Sequence of chain 1.A:
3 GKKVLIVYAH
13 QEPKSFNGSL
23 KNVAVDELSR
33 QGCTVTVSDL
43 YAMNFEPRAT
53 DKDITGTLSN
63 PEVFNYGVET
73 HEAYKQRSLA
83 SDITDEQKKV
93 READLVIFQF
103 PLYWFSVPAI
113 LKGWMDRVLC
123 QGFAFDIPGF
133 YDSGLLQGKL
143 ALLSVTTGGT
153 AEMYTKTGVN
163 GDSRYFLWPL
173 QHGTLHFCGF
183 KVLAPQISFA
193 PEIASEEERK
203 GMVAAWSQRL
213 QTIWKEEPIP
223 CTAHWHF

Binding-site contacts:
Ligand atom C24 contacts residue MET155 of chain 1.A at 3.7 Å (hydrophobic).
Ligand atom N3 contacts residue FAD1 of chain 1.D at 3.3 Å (h-bond).
Ligand atom C5 contacts residue PHE127 of chain 1.B at 3.8 Å (hydrophobic).
Ligand atom N2 contacts residue FAD1 of chain 1.D at 3.3 Å (h-bond).
Ligand atom C21 contacts residue GLY150 of chain 1.A at 3.5 Å.
Ligand atom C12 contacts residue PHE179 of chain 1.B at 3.6 Å (hydrophobic).
Ligand atom C11 contacts residue TRP106 of chain 1.A at 3.8 Å (hydrophobic).
Ligand atom C2 contacts residue FAD1 of chain 1.D at 3.4 Å.
Ligand atom C3 contacts residue FAD1 of chain 1.D at 3.4 Å.
Ligand atom C16 contacts residue TRP106 of chain 1.A at 3.5 Å (hydrophobic).
Ligand atom C8 contacts residue FAD1 of chain 1.D at 3.4 Å.
Ligand atom C11 contacts residue FAD1 of chain 1.D at 3.3 Å.
Ligand atom N3 contacts residue PHE179 of chain 1.B at 3.7 Å.
Ligand atom C3 contacts residue PHE127 of chain 1.B at 3.5 Å (hydrophobic).
Ligand atom C12 contacts residue FAD1 of chain 1.D at 3.3 Å.
Ligand atom C15 contacts residue GLY175 of chain 1.B at 3.5 Å.
Ligand atom C16 contacts residue FAD1 of chain 1.D at 3.2 Å.
Ligand atom C14 contacts residue FAD1 of chain 1.D at 3.6 Å.
Ligand atom C4 contacts residue PHE127 of chain 1.B at 3.4 Å (hydrophobic).
Ligand atom C15 contacts residue PHE107 of chain 1.A at 3.5 Å (hydrophobic).
Ligand atom C15 contacts residue PHE179 of chain 1.B at 3.4 Å (hydrophobic).
Ligand atom C28 contacts residue GLY69 of chain 1.B at 3.8 Å.
Ligand atom C24 contacts residue ILE195 of chain 1.A at 3.8 Å (hydrophobic).
Ligand atom C14 contacts residue PHE179 of chain 1.B at 3.4 Å (hydrophobic).
Ligand atom C6 contacts residue FAD1 of chain 1.D at 3.6 Å.
Ligand atom C14 contacts residue ASN162 of chain 1.A at 3.8 Å.
Ligand atom C5 contacts residue FAD1 of chain 1.D at 3.4 Å.
Ligand atom C4 contacts residue FAD1 of chain 1.D at 3.5 Å.
Ligand atom C10 contacts residue FAD1 of chain 1.D at 3.3 Å.
Ligand atom C16 contacts residue GLY175 of chain 1.B at 3.2 Å.
Ligand atom C10 contacts residue TRP106 of chain 1.A at 3.4 Å (hydrophobic).
Ligand atom O3 contacts residue GLY69 of chain 1.B at 3.3 Å.
Ligand atom N1 contacts residue FAD1 of chain 1.D at 3.7 Å.
Ligand atom C16 contacts residue PHE179 of chain 1.B at 3.6 Å (hydrophobic).
Ligand atom C17 contacts residue FAD1 of chain 1.D at 3.6 Å.
Ligand atom O1 contacts residue GLY150 of chain 1.A at 3.5 Å (h-bond).
Ligand atom C15 contacts residue FAD1 of chain 1.D at 3.6 Å.
Ligand atom C7 contacts residue FAD1 of chain 1.D at 3.5 Å.
Ligand atom O1 contacts residue MET155 of chain 1.A at 3.2 Å.
Ligand atom C11 contacts residue PHE179 of chain 1.B at 3.6 Å (hydrophobic).

A small-molecule ligand and the protein it binds are described below.
Small molecule (SMILES): COc1ccc2c([nH]1)c(CCNC(=O)c1ccco1)c1c3ncccc3cn21

Sequence of chain 1.B:
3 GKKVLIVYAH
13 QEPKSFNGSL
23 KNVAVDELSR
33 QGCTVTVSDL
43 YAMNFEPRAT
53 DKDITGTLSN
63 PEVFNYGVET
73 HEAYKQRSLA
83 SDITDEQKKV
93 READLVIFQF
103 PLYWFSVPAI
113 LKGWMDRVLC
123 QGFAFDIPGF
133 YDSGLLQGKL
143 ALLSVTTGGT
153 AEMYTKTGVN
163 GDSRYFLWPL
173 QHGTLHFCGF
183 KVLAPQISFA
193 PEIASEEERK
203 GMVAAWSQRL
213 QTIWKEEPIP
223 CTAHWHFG